Sequence of chain 1.D:
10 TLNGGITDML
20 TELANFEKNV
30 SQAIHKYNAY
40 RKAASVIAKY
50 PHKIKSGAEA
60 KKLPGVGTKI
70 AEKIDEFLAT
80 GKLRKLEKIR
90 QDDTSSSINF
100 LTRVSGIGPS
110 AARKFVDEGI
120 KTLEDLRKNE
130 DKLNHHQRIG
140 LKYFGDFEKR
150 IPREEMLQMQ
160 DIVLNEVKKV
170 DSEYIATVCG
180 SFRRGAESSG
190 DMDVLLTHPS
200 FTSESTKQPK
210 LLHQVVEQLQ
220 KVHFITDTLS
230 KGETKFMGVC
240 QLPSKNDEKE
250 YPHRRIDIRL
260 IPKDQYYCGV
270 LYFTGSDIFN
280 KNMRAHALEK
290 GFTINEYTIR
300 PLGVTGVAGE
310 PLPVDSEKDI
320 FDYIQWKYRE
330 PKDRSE

A protein and the small-molecule ligand that binds it are described below.
Small molecule (SMILES): Cc1cn([C@H]2C[C@H](O[P](=O)(O)OC[C@H]3O[C@@H](n4ccc(N)nc4=O)C[C@@H]3O[P](=O)(O)OC[C@H]3O[C@@H](n4cnc5c(=O)nc(N)[nH]c54)C[C@@H]3O[P](=O)(O)OC[C@H]3O[C@@H](n4cnc5c(=O)nc(N)[nH]c54)C[C@@H]3O)[C@@H](CO[P](=O)(O)O[C@H]3C[C@H](n4cnc5c(=O)nc(N)[nH]c54)O[C@@H]3COP(=O)(O)O)O2)c(=O)[nH]c1=O

Binding-site contacts:
Ligand atom OP1 contacts residue LYS68 of chain 1.D at 3.5 Å (salt-bridge).
Ligand atom C3' contacts residue GLY66 of chain 1.D at 3.7 Å.
Ligand atom OP2 contacts residue GLY66 of chain 1.D at 3.8 Å.
Ligand atom C5' contacts residue GLY66 of chain 1.D at 3.5 Å.
Ligand atom OP2 contacts residue VAL65 of chain 1.D at 3.7 Å.
Ligand atom OP3 contacts residue LYS35 of chain 1.D at 3.0 Å (salt-bridge).
Ligand atom OP2 contacts residue NA1 of chain 1.I at 3.9 Å.
Ligand atom P contacts residue LYS35 of chain 1.D at 4.0 Å.
Ligand atom N7 contacts residue LYS35 of chain 1.D at 4.0 Å.
Ligand atom O3' contacts residue ILE69 of chain 1.D at 3.6 Å.
Ligand atom P contacts residue GLY64 of chain 1.D at 3.9 Å.
Ligand atom OP1 contacts residue LYS68 of chain 1.D at 3.0 Å (salt-bridge).
Ligand atom P contacts residue GLY66 of chain 1.D at 3.6 Å.
Ligand atom O3' contacts residue GLY64 of chain 1.D at 3.4 Å.
Ligand atom OP1 contacts residue GLY66 of chain 1.D at 2.8 Å (h-bond).
Ligand atom C5' contacts residue GLY64 of chain 1.D at 3.2 Å.
Ligand atom OP1 contacts residue GLY64 of chain 1.D at 2.9 Å (h-bond).
Ligand atom P contacts residue ILE69 of chain 1.D at 3.9 Å.
Ligand atom O5' contacts residue GLY66 of chain 1.D at 3.4 Å.
Ligand atom P contacts residue LYS68 of chain 1.D at 3.4 Å.
Ligand atom OP1 contacts residue THR67 of chain 1.D at 3.6 Å.
Ligand atom OP1 contacts residue NA1 of chain 1.I at 2.7 Å (h-bond).
Ligand atom P contacts residue LYS68 of chain 1.D at 3.9 Å.
Ligand atom P contacts residue NA1 of chain 1.I at 3.8 Å.
Ligand atom O6 contacts residue HIS34 of chain 1.D at 3.9 Å.
Ligand atom OP2 contacts residue THR67 of chain 1.D at 3.7 Å.
Ligand atom OP1 contacts residue LEU62 of chain 1.D at 3.7 Å.
Ligand atom N3 contacts residue ALA38 of chain 1.D at 3.5 Å.
Ligand atom OP1 contacts residue TYR39 of chain 1.D at 4.0 Å.
Ligand atom C4' contacts residue GLY64 of chain 1.D at 3.2 Å.
Ligand atom C5' contacts residue TYR39 of chain 1.D at 3.5 Å (hydrophobic).
Ligand atom C3' contacts residue GLY64 of chain 1.D at 3.9 Å.
Ligand atom P contacts residue VAL65 of chain 1.D at 3.9 Å.
Ligand atom OP2 contacts residue LYS68 of chain 1.D at 3.2 Å.
Ligand atom OP1 contacts residue PRO63 of chain 1.D at 3.7 Å.
Ligand atom OP1 contacts residue ILE69 of chain 1.D at 2.9 Å (h-bond).
Ligand atom O3' contacts residue VAL65 of chain 1.D at 3.8 Å.
Ligand atom OP2 contacts residue LYS68 of chain 1.D at 2.9 Å (salt-bridge).
Ligand atom O4' contacts residue ALA38 of chain 1.D at 3.6 Å.
Ligand atom OP1 contacts residue VAL65 of chain 1.D at 3.5 Å (h-bond).